This small molecule binds to this protein.
Small molecule (SMILES): CC(=O)N[C@@H]1[C@@H](O)[C@H](O)[C@@H](CO)O[C@H]1O

Sequence of chain 13.B:
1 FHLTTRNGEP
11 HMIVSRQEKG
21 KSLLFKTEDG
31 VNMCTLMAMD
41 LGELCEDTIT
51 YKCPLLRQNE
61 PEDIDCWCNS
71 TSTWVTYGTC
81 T

Binding-site contacts:
Ligand atom O4 contacts residue VAL31 of chain 13.B at 3.3 Å.
Ligand atom C1 contacts residue VAL31 of chain 13.B at 4.3 Å (hydrophobic).
Ligand atom N2 contacts residue VAL31 of chain 13.B at 4.0 Å.
Ligand atom C4 contacts residue VAL31 of chain 13.B at 3.8 Å (hydrophobic).
Ligand atom C2 contacts residue VAL31 of chain 13.B at 4.0 Å (hydrophobic).
Ligand atom C5 contacts residue ASN69 of chain 13.B at 3.7 Å.
Ligand atom C5 contacts residue MET33 of chain 13.B at 3.7 Å (hydrophobic).
Ligand atom C5 contacts residue NAG1 of chain 13.R at 4.3 Å.
Ligand atom C8 contacts residue SER70 of chain 13.B at 3.7 Å.
Ligand atom O4 contacts residue NAG1 of chain 13.R at 3.0 Å.
Ligand atom O5 contacts residue ASN69 of chain 13.B at 2.8 Å (h-bond).
Ligand atom C4 contacts residue NAG1 of chain 13.R at 3.2 Å.
Ligand atom C7 contacts residue ASN69 of chain 13.B at 3.8 Å.
Ligand atom C3 contacts residue VAL31 of chain 13.B at 3.0 Å (hydrophobic).
Ligand atom O6 contacts residue NAG1 of chain 13.R at 3.0 Å.
Ligand atom C5 contacts residue VAL31 of chain 13.B at 4.2 Å (hydrophobic).
Ligand atom C2 contacts residue ASN69 of chain 13.B at 4.2 Å.
Ligand atom C8 contacts residue ARG57 of chain 13.B at 4.2 Å.
Ligand atom C8 contacts residue ASN69 of chain 13.B at 3.4 Å.
Ligand atom O1 contacts residue SER70 of chain 13.B at 4.2 Å.
Ligand atom N2 contacts residue ASN69 of chain 13.B at 4.3 Å.
Ligand atom C3 contacts residue NAG1 of chain 13.R at 3.7 Å.
Ligand atom O1 contacts residue ASN69 of chain 13.B at 2.1 Å (h-bond).
Ligand atom O1 contacts residue VAL31 of chain 13.B at 3.4 Å (h-bond).
Ligand atom C6 contacts residue ASN69 of chain 13.B at 4.4 Å.
Ligand atom C6 contacts residue MET33 of chain 13.B at 3.5 Å (hydrophobic).
Ligand atom C1 contacts residue ASN69 of chain 13.B at 2.7 Å.
Ligand atom O3 contacts residue NAG1 of chain 13.R at 2.6 Å (h-bond).
Ligand atom C6 contacts residue NAG1 of chain 13.R at 4.3 Å.
Ligand atom O5 contacts residue MET33 of chain 13.B at 4.2 Å.
Ligand atom C6 contacts residue LEU24 of chain 13.B at 4.5 Å (hydrophobic).
Ligand atom O1 contacts residue MET33 of chain 13.B at 3.9 Å.
Ligand atom C7 contacts residue SER70 of chain 13.B at 4.4 Å.
Ligand atom O3 contacts residue VAL31 of chain 13.B at 3.6 Å.
Ligand atom O7 contacts residue ASN69 of chain 13.B at 3.8 Å.